Binding-site contacts:
Ligand atom O1G contacts residue MG1 of chain 1.C at 2.1 Å.
Ligand atom O2G contacts residue ASN296 of chain 1.A at 3.2 Å (h-bond).
Ligand atom N7 contacts residue GLN173 of chain 1.A at 3.3 Å (h-bond).
Ligand atom N3 contacts residue HIS178 of chain 1.A at 3.3 Å.
Ligand atom C2' contacts residue SER199 of chain 1.A at 3.3 Å.
Ligand atom O2A contacts residue ASP280 of chain 1.A at 3.3 Å (salt-bridge).
Ligand atom C3B contacts residue ASN215 of chain 1.A at 3.2 Å.
Ligand atom PB contacts residue MG1 of chain 1.C at 3.2 Å.
Ligand atom O1A contacts residue VAL293 of chain 1.A at 3.1 Å (h-bond).
Ligand atom O1B contacts residue ARG99 of chain 1.A at 2.9 Å (salt-bridge).
Ligand atom O3G contacts residue I3S1 of chain 1.E at 3.4 Å.
Ligand atom O2G contacts residue MG1 of chain 1.B at 2.2 Å.
Ligand atom O1G contacts residue I3S1 of chain 1.E at 2.6 Å (h-bond).
Ligand atom C2 contacts residue ILE176 of chain 1.A at 3.4 Å (hydrophobic).
Ligand atom O2B contacts residue MET154 of chain 1.A at 3.4 Å.
Ligand atom O2' contacts residue SER199 of chain 1.A at 2.6 Å (h-bond).
Ligand atom N6 contacts residue GLN173 of chain 1.A at 2.9 Å (h-bond).
Ligand atom O1G contacts residue ASN296 of chain 1.A at 2.9 Å (h-bond).
Ligand atom PG contacts residue MG1 of chain 1.B at 2.8 Å.
Ligand atom O2A contacts residue MG1 of chain 1.B at 2.1 Å.
Ligand atom C3B contacts residue MG1 of chain 1.B at 2.2 Å.
Ligand atom O1B contacts residue MG1 of chain 1.C at 1.9 Å.
Ligand atom O2A contacts residue ASP294 of chain 1.A at 3.1 Å (salt-bridge).
Ligand atom O2G contacts residue ASP280 of chain 1.A at 3.4 Å (salt-bridge).
Ligand atom N1 contacts residue ILE176 of chain 1.A at 3.0 Å (h-bond).
Ligand atom PG contacts residue MG1 of chain 1.C at 3.2 Å.
Ligand atom O2G contacts residue I3S1 of chain 1.E at 2.7 Å (h-bond).
Ligand atom C3B contacts residue ASP294 of chain 1.A at 3.1 Å.
Ligand atom O3A contacts residue MET154 of chain 1.A at 3.2 Å.
Ligand atom O1G contacts residue ASP294 of chain 1.A at 3.0 Å (salt-bridge).
Ligand atom N7 contacts residue LYS141 of chain 1.A at 3.0 Å (salt-bridge).
Ligand atom O2G contacts residue ASP294 of chain 1.A at 3.1 Å (salt-bridge).
Ligand atom N6 contacts residue HIS174 of chain 1.A at 3.0 Å (h-bond).
Ligand atom PG contacts residue ASP294 of chain 1.A at 3.2 Å.
Ligand atom O2B contacts residue HIS152 of chain 1.A at 2.5 Å (h-bond).
Ligand atom O1B contacts residue ASP294 of chain 1.A at 2.9 Å (salt-bridge).
Ligand atom PG contacts residue I3S1 of chain 1.E at 3.0 Å.
Ligand atom C4' contacts residue ASN215 of chain 1.A at 3.4 Å.
Ligand atom PA contacts residue MG1 of chain 1.B at 3.4 Å.
Ligand atom O1A contacts residue LYS141 of chain 1.A at 2.7 Å (salt-bridge).

Sequence of chain 1.A:
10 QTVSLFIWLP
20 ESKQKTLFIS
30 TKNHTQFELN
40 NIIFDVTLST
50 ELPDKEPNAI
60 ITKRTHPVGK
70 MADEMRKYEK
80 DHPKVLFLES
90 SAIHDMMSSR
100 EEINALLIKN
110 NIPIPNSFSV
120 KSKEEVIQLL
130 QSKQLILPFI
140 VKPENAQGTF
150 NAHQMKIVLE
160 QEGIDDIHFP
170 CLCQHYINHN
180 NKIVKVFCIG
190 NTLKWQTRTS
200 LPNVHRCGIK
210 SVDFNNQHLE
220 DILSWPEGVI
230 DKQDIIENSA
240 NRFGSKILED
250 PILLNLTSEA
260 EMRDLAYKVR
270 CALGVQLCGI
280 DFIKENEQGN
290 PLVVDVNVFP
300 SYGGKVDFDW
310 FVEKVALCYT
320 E

A protein and the small-molecule ligand that binds it are described below.
Small molecule (SMILES): Nc1ncnc2c1ncn2[C@@H]1O[C@H](CO[P](=O)(O)O[P](=O)(O)CP(=O)(O)O)[C@@H](O)[C@H]1O